Binding-site contacts:
Ligand atom OH contacts residue MET290 of chain 1.C at 3.2 Å.
Ligand atom OB contacts residue HIS318 of chain 1.C at 3.6 Å.
Ligand atom CG contacts residue LEU104 of chain 1.C at 3.5 Å (hydrophobic).
Ligand atom CD2 contacts residue ASP320 of chain 1.C at 4.2 Å.
Ligand atom OB contacts residue HIS265 of chain 1.C at 4.1 Å.
Ligand atom OB contacts residue HIS105 of chain 1.C at 2.9 Å (h-bond).
Ligand atom CE2 contacts residue MET288 of chain 1.C at 3.9 Å (hydrophobic).
Ligand atom CE2 contacts residue LEU104 of chain 1.C at 4.0 Å (hydrophobic).
Ligand atom NE1 contacts residue LEU104 of chain 1.C at 4.0 Å.
Ligand atom CD1 contacts residue LEU104 of chain 1.C at 3.8 Å (hydrophobic).
Ligand atom NE1 contacts residue PHE194 of chain 1.C at 3.6 Å.
Ligand atom CZ contacts residue PHE194 of chain 1.C at 4.0 Å (hydrophobic).
Ligand atom OB contacts residue FE21 of chain 1.L at 3.6 Å.
Ligand atom NE1 contacts residue TRP187 of chain 1.C at 4.2 Å.
Ligand atom CG contacts residue ASP320 of chain 1.C at 3.8 Å.
Ligand atom CZ contacts residue GLU177 of chain 1.C at 3.6 Å.
Ligand atom CZ contacts residue ARG293 of chain 1.C at 4.2 Å.
Ligand atom CE2 contacts residue MET290 of chain 1.C at 3.6 Å (hydrophobic).
Ligand atom CE2 contacts residue ARG293 of chain 1.C at 3.9 Å.
Ligand atom OB contacts residue ASP320 of chain 1.C at 3.1 Å (salt-bridge).
Ligand atom OB contacts residue ARG293 of chain 1.C at 4.2 Å.
Ligand atom CZ contacts residue TRP187 of chain 1.C at 4.0 Å (hydrophobic).
Ligand atom NE1 contacts residue GLU177 of chain 1.C at 3.0 Å (salt-bridge).
Ligand atom CD1 contacts residue HIS105 of chain 1.C at 4.4 Å.
Ligand atom CD2 contacts residue LEU104 of chain 1.C at 3.7 Å (hydrophobic).
Ligand atom CG contacts residue ARG293 of chain 1.C at 3.9 Å.
Ligand atom CG contacts residue HIS105 of chain 1.C at 3.8 Å.
Ligand atom CD2 contacts residue ARG293 of chain 1.C at 3.6 Å.
Ligand atom OH contacts residue PHE194 of chain 1.C at 3.8 Å.
Ligand atom CE2 contacts residue HIS189 of chain 1.C at 3.8 Å.
Ligand atom OH contacts residue HIS189 of chain 1.C at 2.6 Å (h-bond).
Ligand atom CZ contacts residue LEU104 of chain 1.C at 4.1 Å (hydrophobic).
Ligand atom OH contacts residue TRP187 of chain 1.C at 3.8 Å.
Ligand atom CZ contacts residue HIS189 of chain 1.C at 3.6 Å.
Ligand atom CZ contacts residue MET290 of chain 1.C at 3.9 Å (hydrophobic).
Ligand atom OH contacts residue GLU177 of chain 1.C at 2.8 Å (salt-bridge).
Ligand atom OB contacts residue LEU104 of chain 1.C at 4.0 Å.
Ligand atom CD1 contacts residue GLU177 of chain 1.C at 3.9 Å.
Ligand atom CD2 contacts residue MET288 of chain 1.C at 4.3 Å (hydrophobic).
Ligand atom CD1 contacts residue ARG293 of chain 1.C at 4.4 Å.

A small-molecule ligand and the protein it binds are described below.
Small molecule (SMILES): O=c1ccc(O)c[nH]1

Sequence of chain 1.C:
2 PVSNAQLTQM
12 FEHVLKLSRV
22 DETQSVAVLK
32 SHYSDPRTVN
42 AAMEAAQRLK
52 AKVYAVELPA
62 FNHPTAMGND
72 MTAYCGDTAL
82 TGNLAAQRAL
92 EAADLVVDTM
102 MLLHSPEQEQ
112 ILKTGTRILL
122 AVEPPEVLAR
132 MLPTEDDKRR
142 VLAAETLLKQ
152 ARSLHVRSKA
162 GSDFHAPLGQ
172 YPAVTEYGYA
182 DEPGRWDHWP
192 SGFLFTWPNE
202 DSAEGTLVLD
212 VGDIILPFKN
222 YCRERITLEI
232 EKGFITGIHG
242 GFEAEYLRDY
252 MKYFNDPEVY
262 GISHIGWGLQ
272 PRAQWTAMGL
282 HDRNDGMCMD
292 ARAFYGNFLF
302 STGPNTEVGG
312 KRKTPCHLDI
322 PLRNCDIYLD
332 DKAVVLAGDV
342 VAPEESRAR